Binding-site contacts:
Ligand atom O2P contacts residue LEU270 of chain 2.A at 4.3 Å.
Ligand atom O3P contacts residue ARG189 of chain 2.A at 3.5 Å (salt-bridge).
Ligand atom P contacts residue ARG189 of chain 2.A at 3.6 Å.
Ligand atom O1P contacts residue GLY188 of chain 2.A at 2.9 Å (h-bond).
Ligand atom O2 contacts residue HIS262 of chain 2.A at 3.2 Å (h-bond).
Ligand atom O4P contacts residue ARG189 of chain 2.A at 3.9 Å.
Ligand atom C3 contacts residue HIS262 of chain 2.A at 3.4 Å.
Ligand atom P contacts residue ASN264 of chain 2.A at 4.4 Å.
Ligand atom O3P contacts residue HIS262 of chain 2.A at 3.7 Å.
Ligand atom C1 contacts residue GLY188 of chain 2.A at 4.2 Å.
Ligand atom O1 contacts residue THR191 of chain 2.A at 2.9 Å (h-bond).
Ligand atom C1 contacts residue ARG260 of chain 2.A at 4.0 Å.
Ligand atom C3 contacts residue ARG189 of chain 2.A at 4.4 Å.
Ligand atom C3 contacts residue GLY188 of chain 2.A at 3.8 Å.
Ligand atom O2P contacts residue GLY188 of chain 2.A at 4.5 Å.
Ligand atom O1 contacts residue GLY188 of chain 2.A at 3.7 Å.
Ligand atom P contacts residue GLY188 of chain 2.A at 4.0 Å.
Ligand atom C2 contacts residue GLY188 of chain 2.A at 3.5 Å.
Ligand atom C1 contacts residue THR191 of chain 2.A at 3.8 Å.
Ligand atom O1P contacts residue ARG189 of chain 2.A at 3.6 Å.
Ligand atom O4P contacts residue GLY188 of chain 2.A at 4.2 Å.
Ligand atom O2 contacts residue ARG260 of chain 2.A at 2.8 Å (salt-bridge).
Ligand atom O4P contacts residue ASN264 of chain 2.A at 4.0 Å.
Ligand atom O3P contacts residue ASN264 of chain 2.A at 3.5 Å (h-bond).
Ligand atom O1 contacts residue VAL190 of chain 2.A at 4.4 Å.
Ligand atom O2P contacts residue ARG189 of chain 2.A at 2.5 Å (salt-bridge).
Ligand atom C2 contacts residue ARG260 of chain 2.A at 4.0 Å.
Ligand atom C2 contacts residue HIS262 of chain 2.A at 3.8 Å.
Ligand atom O1P contacts residue HIS262 of chain 2.A at 4.2 Å.

This small molecule binds to this protein.
Small molecule (SMILES): O=P(O)(O)OC[C@H](O)CO

Sequence of chain 2.A:
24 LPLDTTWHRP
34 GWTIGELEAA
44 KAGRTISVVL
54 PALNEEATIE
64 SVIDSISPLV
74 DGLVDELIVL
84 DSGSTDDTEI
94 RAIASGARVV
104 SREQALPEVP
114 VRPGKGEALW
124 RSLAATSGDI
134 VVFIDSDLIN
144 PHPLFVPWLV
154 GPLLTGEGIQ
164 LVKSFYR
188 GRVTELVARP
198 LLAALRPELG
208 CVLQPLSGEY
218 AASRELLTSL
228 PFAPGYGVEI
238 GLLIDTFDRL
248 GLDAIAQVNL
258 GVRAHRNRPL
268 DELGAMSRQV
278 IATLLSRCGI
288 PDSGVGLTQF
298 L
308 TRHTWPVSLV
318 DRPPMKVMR